Sequence of chain 1.A:
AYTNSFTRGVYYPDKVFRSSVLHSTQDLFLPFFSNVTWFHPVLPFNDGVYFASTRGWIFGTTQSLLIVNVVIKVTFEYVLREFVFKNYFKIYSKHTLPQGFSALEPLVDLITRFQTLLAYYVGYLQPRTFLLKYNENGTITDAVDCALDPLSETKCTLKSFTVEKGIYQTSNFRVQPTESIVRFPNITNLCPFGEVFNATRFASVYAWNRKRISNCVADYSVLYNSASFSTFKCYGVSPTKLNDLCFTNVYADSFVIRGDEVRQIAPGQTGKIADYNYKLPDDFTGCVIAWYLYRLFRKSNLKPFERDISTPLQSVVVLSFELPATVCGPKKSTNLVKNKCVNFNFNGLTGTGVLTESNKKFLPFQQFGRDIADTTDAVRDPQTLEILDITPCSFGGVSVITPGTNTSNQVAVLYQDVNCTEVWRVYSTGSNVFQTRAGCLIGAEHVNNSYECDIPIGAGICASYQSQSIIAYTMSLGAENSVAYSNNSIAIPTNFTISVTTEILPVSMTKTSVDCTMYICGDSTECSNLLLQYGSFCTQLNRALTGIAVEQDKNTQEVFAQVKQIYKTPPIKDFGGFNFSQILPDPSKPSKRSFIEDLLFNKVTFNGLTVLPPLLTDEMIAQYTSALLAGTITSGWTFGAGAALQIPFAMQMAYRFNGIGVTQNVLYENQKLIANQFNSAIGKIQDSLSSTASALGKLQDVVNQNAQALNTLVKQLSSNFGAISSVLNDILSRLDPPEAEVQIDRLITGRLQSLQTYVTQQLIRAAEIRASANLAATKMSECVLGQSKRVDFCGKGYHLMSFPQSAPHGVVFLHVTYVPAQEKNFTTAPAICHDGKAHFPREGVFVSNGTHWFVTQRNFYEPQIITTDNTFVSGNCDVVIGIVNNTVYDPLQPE

This protein binds this small molecule.
Small molecule (SMILES): CC(=O)N[C@H]1[C@H](O[C@H]2[C@H](O)[C@@H](NC(C)=O)CO[C@@H]2CO)O[C@H](CO)[C@@H](O)[C@@H]1O

Binding-site contacts:
Ligand atom C5 contacts residue ASN1153 of chain 1.A at 3.6 Å.
Ligand atom C1 contacts residue ASN1153 of chain 1.A at 1.4 Å.
Ligand atom C7 contacts residue ASN1153 of chain 1.A at 3.5 Å.
Ligand atom C3 contacts residue ASN1153 of chain 1.A at 3.8 Å.
Ligand atom O7 contacts residue ASN1153 of chain 1.A at 3.6 Å.
Ligand atom O5 contacts residue ASN1153 of chain 1.A at 2.3 Å (h-bond).
Ligand atom C2 contacts residue ASN1153 of chain 1.A at 2.5 Å.
Ligand atom C4 contacts residue ASN1153 of chain 1.A at 4.2 Å.
Ligand atom N2 contacts residue ASN1153 of chain 1.A at 2.9 Å (h-bond).